The small molecule below binds the protein below.
Small molecule (SMILES): Nc1nc(-c2ccc(Cc3ccccc3)cc2)c[se]1

Sequence of chain 1.A:
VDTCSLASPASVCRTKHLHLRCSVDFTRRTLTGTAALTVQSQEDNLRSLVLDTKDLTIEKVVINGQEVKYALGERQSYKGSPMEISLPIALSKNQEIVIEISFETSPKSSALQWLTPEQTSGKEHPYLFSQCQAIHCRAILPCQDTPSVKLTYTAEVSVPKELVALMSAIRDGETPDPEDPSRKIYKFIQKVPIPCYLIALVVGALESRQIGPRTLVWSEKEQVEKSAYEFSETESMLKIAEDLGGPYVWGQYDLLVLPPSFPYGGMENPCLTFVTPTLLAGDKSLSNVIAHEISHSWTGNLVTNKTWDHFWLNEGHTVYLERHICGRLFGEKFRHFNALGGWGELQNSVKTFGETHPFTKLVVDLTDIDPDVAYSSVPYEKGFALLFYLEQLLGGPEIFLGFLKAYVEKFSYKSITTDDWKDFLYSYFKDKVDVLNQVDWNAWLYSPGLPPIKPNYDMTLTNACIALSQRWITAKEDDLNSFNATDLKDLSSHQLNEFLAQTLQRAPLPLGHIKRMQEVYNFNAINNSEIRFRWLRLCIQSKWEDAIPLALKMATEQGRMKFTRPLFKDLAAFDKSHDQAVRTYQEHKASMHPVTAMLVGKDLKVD

Binding-site contacts:
Ligand atom C15 contacts residue ALA384 of chain 1.A at 3.8 Å (hydrophobic).
Ligand atom C10 contacts residue GLN143 of chain 1.A at 3.4 Å.
Ligand atom C15 contacts residue TYR385 of chain 1.A at 3.7 Å (hydrophobic).
Ligand atom C5 contacts residue TRP318 of chain 1.A at 3.4 Å (hydrophobic).
Ligand atom C10 contacts residue TYR385 of chain 1.A at 3.6 Å (hydrophobic).
Ligand atom C8 contacts residue ALA144 of chain 1.A at 3.7 Å (hydrophobic).
Ligand atom SE contacts residue VAL374 of chain 1.A at 3.6 Å.
Ligand atom C12 contacts residue TYR385 of chain 1.A at 3.8 Å (hydrophobic).
Ligand atom C5 contacts residue PHE321 of chain 1.A at 3.5 Å (hydrophobic).
Ligand atom C contacts residue VAL374 of chain 1.A at 3.7 Å (hydrophobic).
Ligand atom C13 contacts residue ALA144 of chain 1.A at 3.8 Å (hydrophobic).
Ligand atom C12 contacts residue TYR274 of chain 1.A at 3.5 Å (hydrophobic).
Ligand atom C14 contacts residue TYR385 of chain 1.A at 3.7 Å (hydrophobic).
Ligand atom N contacts residue LEU372 of chain 1.A at 2.4 Å (h-bond).
Ligand atom C10 contacts residue PHE321 of chain 1.A at 3.7 Å (hydrophobic).
Ligand atom C7 contacts residue PRO381 of chain 1.A at 3.9 Å (hydrophobic).
Ligand atom C2 contacts residue ALA384 of chain 1.A at 3.6 Å (hydrophobic).
Ligand atom C3 contacts residue PHE321 of chain 1.A at 3.8 Å (hydrophobic).
Ligand atom C4 contacts residue PHE321 of chain 1.A at 3.5 Å (hydrophobic).
Ligand atom C1 contacts residue PRO389 of chain 1.A at 3.9 Å (hydrophobic).
Ligand atom C13 contacts residue PRO381 of chain 1.A at 3.6 Å (hydrophobic).
Ligand atom SE contacts residue LYS371 of chain 1.A at 3.3 Å.
Ligand atom C14 contacts residue PRO381 of chain 1.A at 3.9 Å (hydrophobic).
Ligand atom C contacts residue LYS371 of chain 1.A at 3.5 Å.
Ligand atom SE contacts residue PHE369 of chain 1.A at 3.4 Å.
Ligand atom C9 contacts residue PHE321 of chain 1.A at 3.4 Å (hydrophobic).
Ligand atom C1 contacts residue VAL374 of chain 1.A at 3.9 Å (hydrophobic).
Ligand atom C4 contacts residue TRP318 of chain 1.A at 3.4 Å (hydrophobic).
Ligand atom C7 contacts residue ALA144 of chain 1.A at 3.7 Å (hydrophobic).
Ligand atom N contacts residue VAL373 of chain 1.A at 3.9 Å.
Ligand atom C11 contacts residue TYR385 of chain 1.A at 3.6 Å (hydrophobic).
Ligand atom C6 contacts residue PHE321 of chain 1.A at 3.8 Å (hydrophobic).
Ligand atom SE contacts residue PRO389 of chain 1.A at 3.9 Å.
Ligand atom C11 contacts residue TYR274 of chain 1.A at 3.6 Å (hydrophobic).
Ligand atom N1 contacts residue VAL374 of chain 1.A at 3.6 Å.
Ligand atom C5 contacts residue LEU376 of chain 1.A at 3.8 Å (hydrophobic).
Ligand atom N contacts residue LYS371 of chain 1.A at 3.0 Å (salt-bridge).
Ligand atom C12 contacts residue ASP382 of chain 1.A at 3.6 Å.
Ligand atom C contacts residue LEU372 of chain 1.A at 3.8 Å (hydrophobic).
Ligand atom N1 contacts residue PRO389 of chain 1.A at 3.9 Å.